Sequence of chain 59.A:
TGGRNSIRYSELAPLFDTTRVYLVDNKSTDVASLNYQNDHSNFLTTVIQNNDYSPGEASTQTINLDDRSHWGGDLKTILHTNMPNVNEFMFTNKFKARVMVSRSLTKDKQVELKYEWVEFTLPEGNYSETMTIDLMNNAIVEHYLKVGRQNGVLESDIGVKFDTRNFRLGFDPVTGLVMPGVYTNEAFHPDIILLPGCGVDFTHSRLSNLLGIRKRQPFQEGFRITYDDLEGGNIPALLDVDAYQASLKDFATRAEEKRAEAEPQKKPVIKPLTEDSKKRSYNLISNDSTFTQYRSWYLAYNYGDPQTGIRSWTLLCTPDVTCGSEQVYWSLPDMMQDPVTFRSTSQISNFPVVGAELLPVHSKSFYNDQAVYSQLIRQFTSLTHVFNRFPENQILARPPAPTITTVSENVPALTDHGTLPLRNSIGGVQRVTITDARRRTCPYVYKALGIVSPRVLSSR

Binding-site contacts:
Ligand atom O1S contacts residue TRP374 of chain 59.A at 4.0 Å.
Ligand atom S1 contacts residue ARG224 of chain 59.A at 4.0 Å.
Ligand atom N1 contacts residue TRP374 of chain 59.A at 3.5 Å.
Ligand atom C2 contacts residue ARG224 of chain 59.A at 4.0 Å.
Ligand atom S1 contacts residue LYS215 of chain 59.A at 4.1 Å.
Ligand atom O3S contacts residue ARG224 of chain 59.A at 3.8 Å.
Ligand atom O2S contacts residue LYS215 of chain 59.A at 3.1 Å (salt-bridge).
Ligand atom C1 contacts residue TRP374 of chain 59.A at 3.3 Å (hydrophobic).
Ligand atom O1S contacts residue GLY222 of chain 59.A at 3.0 Å (h-bond).
Ligand atom O1S contacts residue LYS215 of chain 59.A at 3.9 Å.
Ligand atom S1 contacts residue TRP374 of chain 59.A at 4.4 Å.
Ligand atom O2S contacts residue GLY222 of chain 59.A at 3.4 Å (h-bond).
Ligand atom C3 contacts residue ASP229 of chain 59.A at 4.4 Å.
Ligand atom O1S contacts residue PHE223 of chain 59.A at 3.2 Å.
Ligand atom C1 contacts residue ARG224 of chain 59.A at 4.1 Å.
Ligand atom C3 contacts residue TRP374 of chain 59.A at 4.0 Å (hydrophobic).
Ligand atom O1S contacts residue ARG224 of chain 59.A at 2.9 Å (salt-bridge).
Ligand atom S1 contacts residue GLY222 of chain 59.A at 3.8 Å.
Ligand atom C2 contacts residue TRP374 of chain 59.A at 4.0 Å (hydrophobic).

A small-molecule ligand and the protein it binds are described below.
Small molecule (SMILES): CCCCCCCCCCCC[N+](C)(C)CCCS(=O)(=O)O